Binding-site contacts:
Ligand atom PA contacts residue MN1 of chain 1.B at 3.7 Å.
Ligand atom O5' contacts residue ILE47 of chain 1.A at 2.9 Å.
Ligand atom N6 contacts residue LEU106 of chain 1.A at 3.6 Å.
Ligand atom O2B contacts residue MN1 of chain 1.B at 2.9 Å.
Ligand atom O4' contacts residue ASN40 of chain 1.A at 3.4 Å.
Ligand atom N1 contacts residue TYR124 of chain 1.A at 3.5 Å.
Ligand atom O2B contacts residue ASP195 of chain 1.A at 2.7 Å (salt-bridge).
Ligand atom C5' contacts residue ASN40 of chain 1.A at 3.7 Å.
Ligand atom O2' contacts residue ASP128 of chain 1.A at 2.3 Å (salt-bridge).
Ligand atom O1A contacts residue LYS60 of chain 1.A at 3.0 Å (salt-bridge).
Ligand atom C6 contacts residue ALA58 of chain 1.A at 3.6 Å (hydrophobic).
Ligand atom C6 contacts residue LEU184 of chain 1.A at 3.6 Å (hydrophobic).
Ligand atom O3G contacts residue ASP195 of chain 1.A at 3.6 Å.
Ligand atom N7 contacts residue LEU184 of chain 1.A at 3.7 Å.
Ligand atom O3G contacts residue ASN182 of chain 1.A at 3.8 Å.
Ligand atom O2A contacts residue ASN182 of chain 1.A at 3.6 Å.
Ligand atom C5 contacts residue LEU184 of chain 1.A at 3.5 Å (hydrophobic).
Ligand atom O3G contacts residue LYS179 of chain 1.A at 3.5 Å (salt-bridge).
Ligand atom C4' contacts residue ASN40 of chain 1.A at 3.7 Å.
Ligand atom O2A contacts residue ASP195 of chain 1.A at 3.4 Å (salt-bridge).
Ligand atom O1B contacts residue ASN45 of chain 1.A at 2.7 Å (h-bond).
Ligand atom O3G contacts residue MN1 of chain 1.B at 1.8 Å.
Ligand atom PA contacts residue ILE47 of chain 1.A at 3.7 Å.
Ligand atom O4' contacts residue ILE47 of chain 1.A at 3.6 Å.
Ligand atom C2 contacts residue MET125 of chain 1.A at 3.3 Å (hydrophobic).
Ligand atom O3A contacts residue ILE47 of chain 1.A at 3.7 Å.
Ligand atom C3' contacts residue SER181 of chain 1.A at 3.6 Å.
Ligand atom N6 contacts residue GLU123 of chain 1.A at 2.9 Å (salt-bridge).
Ligand atom O2A contacts residue MN1 of chain 1.B at 2.3 Å.
Ligand atom PG contacts residue MN1 of chain 1.B at 3.2 Å.
Ligand atom C8 contacts residue ILE47 of chain 1.A at 3.8 Å (hydrophobic).
Ligand atom C2 contacts residue TYR124 of chain 1.A at 3.5 Å (hydrophobic).
Ligand atom O1A contacts residue ILE47 of chain 1.A at 3.6 Å.
Ligand atom N1 contacts residue MET125 of chain 1.A at 3.0 Å (h-bond).
Ligand atom O3' contacts residue SER181 of chain 1.A at 2.8 Å (h-bond).
Ligand atom C2' contacts residue ASP128 of chain 1.A at 3.0 Å.
Ligand atom O2G contacts residue SER181 of chain 1.A at 3.7 Å.
Ligand atom N6 contacts residue ALA58 of chain 1.A at 3.5 Å.
Ligand atom O3A contacts residue ASN45 of chain 1.A at 3.6 Å.
Ligand atom C5' contacts residue ILE47 of chain 1.A at 3.7 Å (hydrophobic).

Sequence of chain 1.A:
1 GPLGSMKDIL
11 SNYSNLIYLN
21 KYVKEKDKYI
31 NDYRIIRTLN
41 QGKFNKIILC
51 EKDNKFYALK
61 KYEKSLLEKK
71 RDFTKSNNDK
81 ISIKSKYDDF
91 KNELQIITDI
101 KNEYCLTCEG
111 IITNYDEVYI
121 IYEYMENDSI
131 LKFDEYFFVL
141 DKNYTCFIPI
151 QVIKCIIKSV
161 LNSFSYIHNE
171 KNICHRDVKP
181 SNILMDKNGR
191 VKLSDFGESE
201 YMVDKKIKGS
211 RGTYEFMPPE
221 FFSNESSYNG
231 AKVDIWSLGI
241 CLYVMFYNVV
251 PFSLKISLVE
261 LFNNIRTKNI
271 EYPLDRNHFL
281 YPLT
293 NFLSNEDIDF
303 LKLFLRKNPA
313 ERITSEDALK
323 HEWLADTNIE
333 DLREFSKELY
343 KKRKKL

A small-molecule ligand and the protein it binds are described below.
Small molecule (SMILES): Nc1ncnc2c1ncn2[C@@H]1O[C@H](CO[P](=O)(O)O[P](=O)(O)NP(=O)(O)O)[C@@H](O)[C@H]1O